Sequence of chain 1.A:
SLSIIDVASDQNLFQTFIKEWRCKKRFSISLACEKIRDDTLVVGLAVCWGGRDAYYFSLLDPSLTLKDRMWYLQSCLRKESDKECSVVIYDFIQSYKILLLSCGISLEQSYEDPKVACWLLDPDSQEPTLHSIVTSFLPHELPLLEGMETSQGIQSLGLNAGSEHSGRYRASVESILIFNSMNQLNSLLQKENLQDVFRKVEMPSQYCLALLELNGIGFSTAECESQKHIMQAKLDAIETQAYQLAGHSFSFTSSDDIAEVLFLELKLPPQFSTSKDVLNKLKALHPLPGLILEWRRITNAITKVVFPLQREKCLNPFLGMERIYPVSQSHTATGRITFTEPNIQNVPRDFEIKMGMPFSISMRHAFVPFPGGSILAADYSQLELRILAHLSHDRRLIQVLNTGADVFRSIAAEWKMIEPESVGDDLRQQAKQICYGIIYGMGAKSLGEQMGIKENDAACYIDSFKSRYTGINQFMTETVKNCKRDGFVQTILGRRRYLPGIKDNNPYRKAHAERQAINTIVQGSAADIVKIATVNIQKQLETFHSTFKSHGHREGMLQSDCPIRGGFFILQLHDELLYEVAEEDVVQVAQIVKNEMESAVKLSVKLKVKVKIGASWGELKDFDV

Binding-site contacts:
Ligand atom O3G contacts residue LYS565 of chain 1.A at 2.5 Å (salt-bridge).
Ligand atom O2A contacts residue DG13 of chain 1.D at 3.7 Å.
Ligand atom O2G contacts residue LYS757 of chain 1.A at 3.8 Å.
Ligand atom N3 contacts residue DG13 of chain 1.D at 3.8 Å.
Ligand atom O6 contacts residue DG13 of chain 1.D at 3.2 Å (h-bond).
Ligand atom PA contacts residue LYS565 of chain 1.A at 3.4 Å.
Ligand atom O3A contacts residue LYS565 of chain 1.A at 3.0 Å (salt-bridge).
Ligand atom C8 contacts residue DG13 of chain 1.D at 3.6 Å.
Ligand atom O1B contacts residue ASP722 of chain 1.A at 2.9 Å (salt-bridge).
Ligand atom N9 contacts residue DG13 of chain 1.D at 3.9 Å.
Ligand atom O1G contacts residue ASP512 of chain 1.A at 3.5 Å (salt-bridge).
Ligand atom O1A contacts residue ASP722 of chain 1.A at 3.3 Å (salt-bridge).
Ligand atom C2' contacts residue TYR569 of chain 1.A at 3.4 Å (hydrophobic).
Ligand atom PG contacts residue ARG561 of chain 1.A at 4.0 Å.
Ligand atom N1 contacts residue DG13 of chain 1.D at 3.4 Å (h-bond).
Ligand atom C6 contacts residue DG13 of chain 1.D at 3.0 Å.
Ligand atom N3 contacts residue TYR569 of chain 1.A at 3.9 Å.
Ligand atom O2B contacts residue TYR569 of chain 1.A at 3.3 Å (h-bond).
Ligand atom C2 contacts residue TYR569 of chain 1.A at 3.5 Å (hydrophobic).
Ligand atom O3G contacts residue ARG561 of chain 1.A at 3.0 Å (salt-bridge).
Ligand atom O6 contacts residue GLN566 of chain 1.A at 3.1 Å.
Ligand atom PB contacts residue MG1 of chain 1.I at 3.4 Å.
Ligand atom N7 contacts residue DG13 of chain 1.D at 3.3 Å (h-bond).
Ligand atom C5' contacts residue ASP722 of chain 1.A at 3.2 Å.
Ligand atom C4 contacts residue DG13 of chain 1.D at 3.6 Å.
Ligand atom O2B contacts residue GLN515 of chain 1.A at 3.8 Å.
Ligand atom O1A contacts residue MG1 of chain 1.I at 2.8 Å.
Ligand atom N2 contacts residue TYR569 of chain 1.A at 3.4 Å.
Ligand atom C5' contacts residue DG13 of chain 1.D at 3.5 Å.
Ligand atom O1B contacts residue MG1 of chain 1.I at 2.0 Å.
Ligand atom C4' contacts residue DG13 of chain 1.D at 3.8 Å.
Ligand atom PG contacts residue MG1 of chain 1.I at 3.8 Å.
Ligand atom C3' contacts residue TYR569 of chain 1.A at 3.5 Å (hydrophobic).
Ligand atom PG contacts residue LYS565 of chain 1.A at 3.8 Å.
Ligand atom O3B contacts residue LYS565 of chain 1.A at 3.9 Å.
Ligand atom C5 contacts residue DG13 of chain 1.D at 3.3 Å.
Ligand atom O4' contacts residue DG13 of chain 1.D at 3.0 Å.
Ligand atom O2A contacts residue LYS565 of chain 1.A at 2.7 Å (salt-bridge).
Ligand atom N1 contacts residue TYR569 of chain 1.A at 3.8 Å.
Ligand atom O1G contacts residue MG1 of chain 1.I at 2.4 Å.

A small-molecule ligand and the protein it binds are described below.
Small molecule (SMILES): Nc1nc2c(ncn2[C@H]2CC[C@@H](CO[P](=O)(O)O[P](=O)(O)OP(=O)(O)O)O2)c(=O)[nH]1